The small molecule below binds the protein below.
Small molecule (SMILES): OC[C@H]1O[C@H](O[C@H]2[C@H](O)[C@@H](O)[C@@H](O)O[C@@H]2CO)[C@H](O)[C@@H](O)[C@@H]1O

Sequence of chain 2.A:
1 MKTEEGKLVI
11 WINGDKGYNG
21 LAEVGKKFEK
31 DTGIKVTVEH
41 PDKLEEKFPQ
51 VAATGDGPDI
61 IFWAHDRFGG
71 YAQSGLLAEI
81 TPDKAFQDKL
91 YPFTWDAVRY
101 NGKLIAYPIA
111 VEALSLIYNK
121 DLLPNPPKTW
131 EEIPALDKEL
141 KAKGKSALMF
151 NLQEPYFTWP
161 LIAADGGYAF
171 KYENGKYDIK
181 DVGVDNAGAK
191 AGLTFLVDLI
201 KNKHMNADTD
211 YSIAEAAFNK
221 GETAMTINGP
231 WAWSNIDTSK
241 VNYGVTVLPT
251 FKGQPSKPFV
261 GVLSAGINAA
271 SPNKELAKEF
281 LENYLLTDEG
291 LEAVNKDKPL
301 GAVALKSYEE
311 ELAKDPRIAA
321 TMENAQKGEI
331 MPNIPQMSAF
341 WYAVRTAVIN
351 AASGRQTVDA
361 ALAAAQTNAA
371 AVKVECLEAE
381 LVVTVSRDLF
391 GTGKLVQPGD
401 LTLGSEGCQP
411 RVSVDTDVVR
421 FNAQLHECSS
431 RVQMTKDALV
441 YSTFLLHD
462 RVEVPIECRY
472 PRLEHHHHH

Binding-site contacts:
Ligand atom O2 contacts residue TRP231 of chain 2.A at 3.5 Å.
Ligand atom O6 contacts residue PHE157 of chain 2.A at 4.0 Å.
Ligand atom O3 contacts residue ARG67 of chain 2.A at 3.3 Å (salt-bridge).
Ligand atom O6 contacts residue GLU154 of chain 2.A at 3.2 Å (salt-bridge).
Ligand atom C1 contacts residue LYS16 of chain 2.A at 3.6 Å.
Ligand atom O2 contacts residue TRP63 of chain 2.A at 3.6 Å (h-bond).
Ligand atom C2 contacts residue TRP231 of chain 2.A at 3.6 Å (hydrophobic).
Ligand atom C1 contacts residue TYR156 of chain 2.A at 3.7 Å (hydrophobic).
Ligand atom O3 contacts residue ALA64 of chain 2.A at 3.2 Å.
Ligand atom O4 contacts residue TRP341 of chain 2.A at 3.8 Å.
Ligand atom O3 contacts residue GLU112 of chain 2.A at 3.8 Å.
Ligand atom O2 contacts residue LYS16 of chain 2.A at 3.1 Å (salt-bridge).
Ligand atom O2 contacts residue ALA64 of chain 2.A at 3.1 Å.
Ligand atom C6 contacts residue TYR156 of chain 2.A at 3.7 Å (hydrophobic).
Ligand atom O4 contacts residue TRP63 of chain 2.A at 4.1 Å.
Ligand atom C2 contacts residue ASP66 of chain 2.A at 3.4 Å.
Ligand atom C6 contacts residue PRO155 of chain 2.A at 3.9 Å (hydrophobic).
Ligand atom C4 contacts residue TYR156 of chain 2.A at 4.1 Å (hydrophobic).
Ligand atom O6 contacts residue PRO155 of chain 2.A at 3.3 Å.
Ligand atom C1 contacts residue TRP231 of chain 2.A at 3.6 Å (hydrophobic).
Ligand atom O2 contacts residue ASP66 of chain 2.A at 2.7 Å (salt-bridge).
Ligand atom O2 contacts residue GLU112 of chain 2.A at 2.8 Å (salt-bridge).
Ligand atom O5 contacts residue TRP231 of chain 2.A at 4.1 Å.
Ligand atom C2 contacts residue LYS16 of chain 2.A at 3.9 Å.
Ligand atom O1 contacts residue LYS16 of chain 2.A at 2.7 Å (salt-bridge).
Ligand atom O3 contacts residue TRP63 of chain 2.A at 3.5 Å (h-bond).
Ligand atom C6 contacts residue TRP341 of chain 2.A at 3.8 Å (hydrophobic).
Ligand atom C3 contacts residue ASP66 of chain 2.A at 3.4 Å.
Ligand atom O3 contacts residue ASP66 of chain 2.A at 2.4 Å (salt-bridge).
Ligand atom C4 contacts residue TRP341 of chain 2.A at 3.7 Å (hydrophobic).
Ligand atom C6 contacts residue GLU154 of chain 2.A at 4.0 Å.
Ligand atom O4 contacts residue ARG67 of chain 2.A at 3.1 Å (salt-bridge).
Ligand atom O6 contacts residue TYR156 of chain 2.A at 3.2 Å (h-bond).
Ligand atom C3 contacts residue TRP63 of chain 2.A at 3.8 Å (hydrophobic).
Ligand atom C2 contacts residue GLU112 of chain 2.A at 3.9 Å.
Ligand atom O3 contacts residue TRP341 of chain 2.A at 3.8 Å.
Ligand atom C1 contacts residue ASP15 of chain 2.A at 3.8 Å.
Ligand atom O5 contacts residue TYR156 of chain 2.A at 3.4 Å.
Ligand atom O1 contacts residue ASN13 of chain 2.A at 3.5 Å (h-bond).
Ligand atom O1 contacts residue ASP15 of chain 2.A at 3.0 Å (salt-bridge).